Sequence of chain 1.A:
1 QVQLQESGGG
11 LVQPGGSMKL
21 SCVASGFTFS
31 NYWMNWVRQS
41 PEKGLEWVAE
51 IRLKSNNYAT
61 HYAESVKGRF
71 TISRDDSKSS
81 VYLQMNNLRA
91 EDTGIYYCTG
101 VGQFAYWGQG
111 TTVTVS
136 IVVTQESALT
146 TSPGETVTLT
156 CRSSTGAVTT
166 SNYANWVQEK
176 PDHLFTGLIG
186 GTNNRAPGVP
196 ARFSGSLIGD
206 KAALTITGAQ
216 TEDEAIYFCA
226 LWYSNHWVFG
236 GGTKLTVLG

Binding-site contacts:
Ligand atom O32 contacts residue THR4 of chain 1.B at 3.1 Å (h-bond).
Ligand atom O32 contacts residue PRO6 of chain 1.B at 3.4 Å.
Ligand atom O7 contacts residue THR4 of chain 1.B at 3.7 Å.
Ligand atom C8 contacts residue ASP3 of chain 1.B at 3.3 Å.
Ligand atom C7 contacts residue ARG5 of chain 1.B at 4.0 Å.
Ligand atom C1 contacts residue THR4 of chain 1.B at 1.4 Å.
Ligand atom N1 contacts residue THR4 of chain 1.B at 2.1 Å (h-bond).
Ligand atom C7 contacts residue ASP3 of chain 1.B at 3.8 Å.
Ligand atom C1 contacts residue ARG5 of chain 1.B at 3.7 Å.
Ligand atom C7 contacts residue THR4 of chain 1.B at 3.6 Å.
Ligand atom C8 contacts residue THR4 of chain 1.B at 4.2 Å.
Ligand atom O7 contacts residue ASP3 of chain 1.B at 3.6 Å.
Ligand atom C3 contacts residue THR4 of chain 1.B at 2.9 Å.
Ligand atom C5 contacts residue THR4 of chain 1.B at 2.8 Å.
Ligand atom N2 contacts residue THR4 of chain 1.B at 3.0 Å (h-bond).
Ligand atom O7 contacts residue ARG5 of chain 1.B at 3.3 Å (salt-bridge).
Ligand atom C29 contacts residue THR4 of chain 1.B at 3.3 Å.
Ligand atom C6 contacts residue THR4 of chain 1.B at 4.2 Å.
Ligand atom O3 contacts residue THR4 of chain 1.B at 4.3 Å.
Ligand atom C8 contacts residue PRO2 of chain 1.B at 3.8 Å (hydrophobic).
Ligand atom O27 contacts residue THR4 of chain 1.B at 4.2 Å.
Ligand atom C2 contacts residue THR4 of chain 1.B at 2.4 Å.
Ligand atom C8 contacts residue TRP33 of chain 1.A at 3.4 Å (hydrophobic).
Ligand atom C7 contacts residue PRO2 of chain 1.B at 4.0 Å (hydrophobic).
Ligand atom C4 contacts residue THR4 of chain 1.B at 3.4 Å.
Ligand atom O4 contacts residue THR4 of chain 1.B at 4.5 Å.
Ligand atom O32 contacts residue ARG5 of chain 1.B at 4.1 Å.
Ligand atom N2 contacts residue PRO2 of chain 1.B at 3.8 Å.

Sequence of chain 1.B:
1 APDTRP

This protein binds this small molecule.
Small molecule (SMILES): CC(=O)N[C@H]1CN2C(=O)OC[C@@H]2[C@H](O)[C@@H]1O